Sequence of chain 1.NA:
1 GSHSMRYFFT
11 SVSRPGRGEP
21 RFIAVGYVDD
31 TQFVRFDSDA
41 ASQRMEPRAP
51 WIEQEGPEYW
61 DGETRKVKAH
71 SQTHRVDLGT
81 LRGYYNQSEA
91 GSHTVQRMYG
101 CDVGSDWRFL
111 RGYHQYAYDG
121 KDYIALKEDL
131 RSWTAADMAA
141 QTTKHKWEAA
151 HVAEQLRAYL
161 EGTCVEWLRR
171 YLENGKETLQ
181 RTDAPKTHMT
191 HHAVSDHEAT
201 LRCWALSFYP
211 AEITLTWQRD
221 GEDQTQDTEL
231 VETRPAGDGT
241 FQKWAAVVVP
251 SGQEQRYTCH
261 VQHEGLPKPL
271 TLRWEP

The small molecule below binds the protein below.
Small molecule (SMILES): CC[C@H](C)[C@H](NC(=O)[C@H](CC1=c2ccccc2=NC1)NC(=O)[C@H](CCSC)NC(=O)[C@H](CC(C)C)NC(=O)[C@H](CC(C)C)NC(=O)[C@@H](N)Cc1ccc(O)cc1)C(=O)N[C@H](C(=O)N[C@@H](CCC(N)=O)C(=O)N[C@H](C(=O)O)C(C)C)[C@@H](C)O

Binding-site contacts:
Ligand atom O contacts residue TRP147 of chain 1.NA at 2.8 Å (h-bond).
Ligand atom CE2 contacts residue LYS66 of chain 1.NA at 3.4 Å.
Ligand atom O contacts residue THR73 of chain 1.NA at 3.1 Å (h-bond).
Ligand atom N contacts residue GLU63 of chain 1.NA at 3.0 Å (salt-bridge).
Ligand atom CD2 contacts residue TYR159 of chain 1.NA at 2.9 Å (hydrophobic).
Ligand atom CD1 contacts residue GLU63 of chain 1.NA at 3.2 Å.
Ligand atom O contacts residue GOL1 of chain 1.MC at 3.2 Å.
Ligand atom N contacts residue GOL1 of chain 1.MC at 3.3 Å (h-bond).
Ligand atom OXT contacts residue TYR84 of chain 1.NA at 3.5 Å (h-bond).
Ligand atom CE1 contacts residue TRP167 of chain 1.NA at 3.2 Å (hydrophobic).
Ligand atom CB contacts residue TRP167 of chain 1.NA at 3.3 Å (hydrophobic).
Ligand atom CD1 contacts residue GLU63 of chain 1.NA at 3.3 Å.
Ligand atom CA contacts residue TYR7 of chain 1.NA at 3.4 Å (hydrophobic).
Ligand atom CZ contacts residue LYS66 of chain 1.NA at 3.2 Å.
Ligand atom CB contacts residue GLU63 of chain 1.NA at 3.3 Å.
Ligand atom CD1 contacts residue MET45 of chain 1.NA at 3.2 Å (hydrophobic).
Ligand atom CD1 contacts residue ARG97 of chain 1.NA at 3.2 Å.
Ligand atom CG2 contacts residue TYR123 of chain 1.NA at 3.3 Å (hydrophobic).
Ligand atom CG contacts residue GLU63 of chain 1.NA at 3.2 Å.
Ligand atom N contacts residue TYR171 of chain 1.NA at 2.8 Å (h-bond).
Ligand atom O contacts residue HIS70 of chain 1.NA at 3.2 Å.
Ligand atom CD2 contacts residue TYR7 of chain 1.NA at 3.4 Å (hydrophobic).
Ligand atom CD2 contacts residue THR163 of chain 1.NA at 3.3 Å.
Ligand atom N contacts residue TYR7 of chain 1.NA at 2.6 Å (h-bond).
Ligand atom N contacts residue ASP77 of chain 1.NA at 3.0 Å (salt-bridge).
Ligand atom CE1 contacts residue LYS66 of chain 1.NA at 3.5 Å.
Ligand atom CG2 contacts residue HIS70 of chain 1.NA at 3.4 Å.
Ligand atom CG contacts residue TRP167 of chain 1.NA at 3.5 Å (hydrophobic).
Ligand atom O contacts residue LYS66 of chain 1.NA at 3.3 Å.
Ligand atom CD2 contacts residue TYR99 of chain 1.NA at 3.3 Å (hydrophobic).
Ligand atom N contacts residue TYR159 of chain 1.NA at 3.5 Å.
Ligand atom OXT contacts residue THR143 of chain 1.NA at 2.9 Å (h-bond).
Ligand atom N contacts residue TYR99 of chain 1.NA at 3.4 Å (h-bond).
Ligand atom CE1 contacts residue GLU63 of chain 1.NA at 3.5 Å.
Ligand atom CA contacts residue TYR171 of chain 1.NA at 3.4 Å (hydrophobic).
Ligand atom CD1 contacts residue TRP167 of chain 1.NA at 3.2 Å (hydrophobic).
Ligand atom CG2 contacts residue THR143 of chain 1.NA at 3.2 Å.
Ligand atom CG1 contacts residue ASP77 of chain 1.NA at 3.2 Å.
Ligand atom OG1 contacts residue GOL1 of chain 1.MC at 3.2 Å (h-bond).
Ligand atom O contacts residue TYR159 of chain 1.NA at 2.4 Å (h-bond).